Binding-site contacts:
Ligand atom C1 contacts residue GLY28 of chain 2.A at 3.7 Å.
Ligand atom C1 contacts residue SER29 of chain 2.A at 3.9 Å.
Ligand atom N20 contacts residue LEU27 of chain 2.A at 3.7 Å.
Ligand atom O30 contacts residue ARG150 of chain 2.A at 3.4 Å (salt-bridge).
Ligand atom C13 contacts residue ALA52 of chain 2.A at 3.5 Å (hydrophobic).
Ligand atom N14 contacts residue GLN100 of chain 2.A at 3.8 Å.
Ligand atom O30 contacts residue CYS106 of chain 2.A at 3.8 Å.
Ligand atom C28 contacts residue CYS106 of chain 2.A at 3.2 Å (hydrophobic).
Ligand atom N16 contacts residue GLY105 of chain 2.A at 3.5 Å.
Ligand atom C15 contacts residue MET99 of chain 2.A at 3.5 Å (hydrophobic).
Ligand atom O22 contacts residue MET102 of chain 2.A at 3.3 Å (h-bond).
Ligand atom C10 contacts residue LEU153 of chain 2.A at 3.9 Å (hydrophobic).
Ligand atom C15 contacts residue LEU153 of chain 2.A at 3.8 Å (hydrophobic).
Ligand atom N12 contacts residue ALA52 of chain 2.A at 3.6 Å.
Ligand atom N11 contacts residue VAL35 of chain 2.A at 3.5 Å.
Ligand atom C15 contacts residue ALA52 of chain 2.A at 3.8 Å (hydrophobic).
Ligand atom F25 contacts residue GLY28 of chain 2.A at 3.9 Å.
Ligand atom C17 contacts residue MET102 of chain 2.A at 3.4 Å (hydrophobic).
Ligand atom C5 contacts residue GLY28 of chain 2.A at 3.8 Å.
Ligand atom C3 contacts residue VAL35 of chain 2.A at 3.7 Å (hydrophobic).
Ligand atom F25 contacts residue VAL35 of chain 2.A at 3.3 Å.
Ligand atom F25 contacts residue SER29 of chain 2.A at 3.9 Å.
Ligand atom O22 contacts residue PRO103 of chain 2.A at 3.9 Å.
Ligand atom C13 contacts residue LEU153 of chain 2.A at 3.9 Å (hydrophobic).
Ligand atom N16 contacts residue MET102 of chain 2.A at 2.9 Å (h-bond).
Ligand atom N19 contacts residue LEU27 of chain 2.A at 3.9 Å.
Ligand atom C13 contacts residue MET102 of chain 2.A at 3.5 Å (hydrophobic).
Ligand atom O22 contacts residue LEU101 of chain 2.A at 3.6 Å.
Ligand atom C29 contacts residue CYS106 of chain 2.A at 1.8 Å (hydrophobic).
Ligand atom C6 contacts residue VAL35 of chain 2.A at 3.9 Å (hydrophobic).
Ligand atom C29 contacts residue ASP109 of chain 2.A at 3.5 Å.
Ligand atom C23 contacts residue LEU101 of chain 2.A at 3.8 Å (hydrophobic).
Ligand atom C18 contacts residue GLY105 of chain 2.A at 3.4 Å.
Ligand atom N14 contacts residue MET102 of chain 2.A at 2.9 Å (h-bond).
Ligand atom N14 contacts residue LEU101 of chain 2.A at 3.8 Å.
Ligand atom C5 contacts residue VAL35 of chain 2.A at 3.8 Å (hydrophobic).
Ligand atom N12 contacts residue LEU153 of chain 2.A at 3.6 Å.
Ligand atom C21 contacts residue MET102 of chain 2.A at 3.6 Å (hydrophobic).
Ligand atom C17 contacts residue GLY105 of chain 2.A at 3.5 Å.
Ligand atom C13 contacts residue GLN100 of chain 2.A at 3.1 Å.

This small molecule binds to this protein.
Small molecule (SMILES): CCC(=O)N[C@@H]1CN(c2nc(Nc3cn(C)nc3OC)c3ncn(C)c3n2)C[C@H]1F

Sequence of chain 2.A:
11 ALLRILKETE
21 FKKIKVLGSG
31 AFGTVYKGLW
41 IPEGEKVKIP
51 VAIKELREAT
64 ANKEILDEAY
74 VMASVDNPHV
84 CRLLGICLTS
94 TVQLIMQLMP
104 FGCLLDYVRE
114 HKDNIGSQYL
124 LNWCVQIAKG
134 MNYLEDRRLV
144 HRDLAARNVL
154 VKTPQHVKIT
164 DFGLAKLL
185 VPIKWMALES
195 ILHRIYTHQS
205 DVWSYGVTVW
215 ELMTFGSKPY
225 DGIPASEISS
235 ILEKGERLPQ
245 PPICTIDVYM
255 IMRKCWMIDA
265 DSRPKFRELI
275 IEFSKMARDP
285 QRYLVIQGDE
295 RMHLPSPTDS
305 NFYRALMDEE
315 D